Binding-site contacts:
Ligand atom O6 contacts residue ASN237 of chain 1.B at 3.0 Å (h-bond).
Ligand atom C1 contacts residue ASN237 of chain 1.B at 1.4 Å.
Ligand atom C2 contacts residue ASN237 of chain 1.B at 2.5 Å.
Ligand atom O7 contacts residue ASN237 of chain 1.B at 4.1 Å.
Ligand atom C6 contacts residue SER239 of chain 1.B at 4.4 Å.
Ligand atom N2 contacts residue ASN237 of chain 1.B at 3.3 Å (h-bond).
Ligand atom C5 contacts residue ASN237 of chain 1.B at 3.3 Å.
Ligand atom C7 contacts residue ASN237 of chain 1.B at 4.0 Å.
Ligand atom C3 contacts residue ASN237 of chain 1.B at 3.7 Å.
Ligand atom C6 contacts residue ASN237 of chain 1.B at 3.1 Å.
Ligand atom C8 contacts residue LYS235 of chain 1.B at 4.0 Å.
Ligand atom C6 contacts residue ASP240 of chain 1.B at 3.9 Å.
Ligand atom O5 contacts residue ASN237 of chain 1.B at 2.5 Å (h-bond).
Ligand atom C4 contacts residue ASN237 of chain 1.B at 3.9 Å.
Ligand atom O6 contacts residue SER239 of chain 1.B at 3.5 Å (h-bond).

A protein and the small-molecule ligand that binds it are described below.
Small molecule (SMILES): CC(=O)N[C@@H]1[C@@H](O)[C@H](O)[C@@H](CO)O[C@H]1O

Sequence of chain 1.B:
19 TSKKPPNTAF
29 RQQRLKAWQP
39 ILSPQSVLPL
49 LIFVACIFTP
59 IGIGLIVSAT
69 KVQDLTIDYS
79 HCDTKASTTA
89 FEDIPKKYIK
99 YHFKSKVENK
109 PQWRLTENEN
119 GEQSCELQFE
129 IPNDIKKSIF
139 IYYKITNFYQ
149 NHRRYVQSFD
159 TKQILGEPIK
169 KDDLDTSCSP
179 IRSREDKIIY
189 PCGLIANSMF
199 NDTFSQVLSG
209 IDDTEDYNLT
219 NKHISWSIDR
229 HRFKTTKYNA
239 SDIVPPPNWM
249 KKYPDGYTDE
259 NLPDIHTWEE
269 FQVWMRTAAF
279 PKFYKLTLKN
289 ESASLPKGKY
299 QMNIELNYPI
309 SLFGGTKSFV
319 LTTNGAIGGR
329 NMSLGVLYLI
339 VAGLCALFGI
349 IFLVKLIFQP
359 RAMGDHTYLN